Sequence of chain 1.B:
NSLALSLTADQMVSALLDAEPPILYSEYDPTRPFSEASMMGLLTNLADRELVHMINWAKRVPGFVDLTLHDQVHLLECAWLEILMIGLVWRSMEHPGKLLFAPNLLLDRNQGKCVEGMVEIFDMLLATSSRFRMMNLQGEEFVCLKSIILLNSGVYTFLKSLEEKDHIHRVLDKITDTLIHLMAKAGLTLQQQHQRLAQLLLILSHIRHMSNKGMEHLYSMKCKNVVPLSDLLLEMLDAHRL

Binding-site contacts:
Ligand atom C01 contacts residue MET91 of chain 1.B at 3.8 Å (hydrophobic).
Ligand atom C05 contacts residue LEU49 of chain 1.B at 3.8 Å (hydrophobic).
Ligand atom C25 contacts residue HIS227 of chain 1.B at 3.7 Å.
Ligand atom O07 contacts residue GLU122 of chain 1.B at 3.4 Å (salt-bridge).
Ligand atom C04 contacts residue GLU56 of chain 1.B at 3.4 Å.
Ligand atom S01 contacts residue MET124 of chain 1.B at 3.7 Å.
Ligand atom C05 contacts residue ALA53 of chain 1.B at 3.8 Å (hydrophobic).
Ligand atom O02 contacts residue LEU243 of chain 1.B at 3.7 Å.
Ligand atom O02 contacts residue THR50 of chain 1.B at 2.8 Å (h-bond).
Ligand atom C01 contacts residue LEU94 of chain 1.B at 3.8 Å (hydrophobic).
Ligand atom C16 contacts residue LEU87 of chain 1.B at 3.5 Å (hydrophobic).
Ligand atom O06 contacts residue HIS227 of chain 1.B at 3.8 Å.
Ligand atom C18 contacts residue PHE107 of chain 1.B at 3.8 Å (hydrophobic).
Ligand atom O04 contacts residue GLY224 of chain 1.B at 3.4 Å.
Ligand atom C22 contacts residue LEU228 of chain 1.B at 3.5 Å (hydrophobic).
Ligand atom O02 contacts residue LEU239 of chain 1.B at 3.7 Å.
Ligand atom C12 contacts residue LEU49 of chain 1.B at 3.7 Å (hydrophobic).
Ligand atom O01 contacts residue GLU56 of chain 1.B at 2.1 Å (salt-bridge).
Ligand atom O03 contacts residue MET124 of chain 1.B at 3.2 Å.
Ligand atom C26 contacts residue HIS227 of chain 1.B at 3.5 Å.
Ligand atom C24 contacts residue HIS227 of chain 1.B at 3.8 Å.
Ligand atom C25 contacts residue MET124 of chain 1.B at 3.3 Å (hydrophobic).
Ligand atom O07 contacts residue MET231 of chain 1.B at 3.5 Å (h-bond).
Ligand atom C23 contacts residue MET231 of chain 1.B at 3.6 Å (hydrophobic).
Ligand atom C12 contacts residue THR50 of chain 1.B at 3.8 Å.
Ligand atom O04 contacts residue MET91 of chain 1.B at 3.3 Å.
Ligand atom C13 contacts residue THR50 of chain 1.B at 3.7 Å.
Ligand atom O07 contacts residue VAL121 of chain 1.B at 2.9 Å.
Ligand atom C21 contacts residue HIS227 of chain 1.B at 3.3 Å.
Ligand atom S01 contacts residue PHE107 of chain 1.B at 3.5 Å.
Ligand atom C26 contacts residue MET124 of chain 1.B at 3.7 Å (hydrophobic).
Ligand atom C14 contacts residue LEU228 of chain 1.B at 3.8 Å (hydrophobic).
Ligand atom C12 contacts residue MET46 of chain 1.B at 3.6 Å (hydrophobic).
Ligand atom C22 contacts residue HIS227 of chain 1.B at 3.4 Å.
Ligand atom O04 contacts residue LEU87 of chain 1.B at 3.7 Å.
Ligand atom C23 contacts residue HIS227 of chain 1.B at 3.7 Å.
Ligand atom C11 contacts residue LEU49 of chain 1.B at 3.6 Å (hydrophobic).
Ligand atom O05 contacts residue LEU228 of chain 1.B at 3.0 Å.
Ligand atom C19 contacts residue ILE127 of chain 1.B at 3.8 Å (hydrophobic).
Ligand atom O06 contacts residue GLY224 of chain 1.B at 3.5 Å.

This small molecule binds to this protein.
Small molecule (SMILES): Cc1cc(O)ccc1C1=C(c2ccc(O)cc2C)[C@H]2[C@@H](S(=O)(=O)Oc3ccc(O)cc3)C[C@@H]1S2=O